Sequence of chain 1.A:
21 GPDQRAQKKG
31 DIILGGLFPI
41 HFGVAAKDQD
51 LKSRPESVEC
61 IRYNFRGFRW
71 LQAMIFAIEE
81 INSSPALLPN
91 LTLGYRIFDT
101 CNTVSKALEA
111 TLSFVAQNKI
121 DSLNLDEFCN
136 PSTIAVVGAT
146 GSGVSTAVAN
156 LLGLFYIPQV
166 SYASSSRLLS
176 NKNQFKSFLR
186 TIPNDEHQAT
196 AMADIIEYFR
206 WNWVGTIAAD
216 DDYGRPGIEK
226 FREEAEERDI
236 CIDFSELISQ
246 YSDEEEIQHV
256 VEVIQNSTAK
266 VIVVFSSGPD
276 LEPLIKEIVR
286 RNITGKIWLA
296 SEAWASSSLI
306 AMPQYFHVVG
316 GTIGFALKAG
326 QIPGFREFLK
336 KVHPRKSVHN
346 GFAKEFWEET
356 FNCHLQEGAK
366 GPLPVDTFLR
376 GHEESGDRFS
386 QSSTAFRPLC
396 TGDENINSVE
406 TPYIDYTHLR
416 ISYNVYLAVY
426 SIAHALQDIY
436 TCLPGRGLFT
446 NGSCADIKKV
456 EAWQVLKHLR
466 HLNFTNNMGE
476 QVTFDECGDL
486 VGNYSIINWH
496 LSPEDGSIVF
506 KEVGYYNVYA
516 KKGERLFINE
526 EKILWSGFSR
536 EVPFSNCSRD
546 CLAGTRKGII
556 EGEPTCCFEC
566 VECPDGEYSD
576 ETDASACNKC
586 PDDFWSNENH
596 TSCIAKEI

Binding-site contacts:
Ligand atom C4 contacts residue ASN446 of chain 2.A at 4.2 Å.
Ligand atom C7 contacts residue ASN446 of chain 2.A at 3.4 Å.
Ligand atom C3 contacts residue ASN446 of chain 2.A at 3.7 Å.
Ligand atom O6 contacts residue LYS52 of chain 1.A at 4.5 Å.
Ligand atom C2 contacts residue ASN446 of chain 2.A at 2.4 Å.
Ligand atom O5 contacts residue LYS52 of chain 1.A at 4.4 Å.
Ligand atom O5 contacts residue ASN446 of chain 2.A at 2.4 Å (h-bond).
Ligand atom N2 contacts residue ASN446 of chain 2.A at 2.8 Å (h-bond).
Ligand atom C1 contacts residue ASN446 of chain 2.A at 1.4 Å.
Ligand atom O7 contacts residue ASN446 of chain 2.A at 4.0 Å.
Ligand atom C8 contacts residue ASN446 of chain 2.A at 4.2 Å.
Ligand atom C5 contacts residue LYS52 of chain 1.A at 3.5 Å.
Ligand atom C1 contacts residue THR445 of chain 2.A at 4.1 Å.
Ligand atom C6 contacts residue LYS52 of chain 1.A at 3.2 Å.
Ligand atom C5 contacts residue ASN446 of chain 2.A at 3.6 Å.

This protein binds this small molecule.
Small molecule (SMILES): CC(=O)N[C@@H]1[C@@H](O)[C@H](O)[C@@H](CO)O[C@H]1O

Sequence of chain 2.A:
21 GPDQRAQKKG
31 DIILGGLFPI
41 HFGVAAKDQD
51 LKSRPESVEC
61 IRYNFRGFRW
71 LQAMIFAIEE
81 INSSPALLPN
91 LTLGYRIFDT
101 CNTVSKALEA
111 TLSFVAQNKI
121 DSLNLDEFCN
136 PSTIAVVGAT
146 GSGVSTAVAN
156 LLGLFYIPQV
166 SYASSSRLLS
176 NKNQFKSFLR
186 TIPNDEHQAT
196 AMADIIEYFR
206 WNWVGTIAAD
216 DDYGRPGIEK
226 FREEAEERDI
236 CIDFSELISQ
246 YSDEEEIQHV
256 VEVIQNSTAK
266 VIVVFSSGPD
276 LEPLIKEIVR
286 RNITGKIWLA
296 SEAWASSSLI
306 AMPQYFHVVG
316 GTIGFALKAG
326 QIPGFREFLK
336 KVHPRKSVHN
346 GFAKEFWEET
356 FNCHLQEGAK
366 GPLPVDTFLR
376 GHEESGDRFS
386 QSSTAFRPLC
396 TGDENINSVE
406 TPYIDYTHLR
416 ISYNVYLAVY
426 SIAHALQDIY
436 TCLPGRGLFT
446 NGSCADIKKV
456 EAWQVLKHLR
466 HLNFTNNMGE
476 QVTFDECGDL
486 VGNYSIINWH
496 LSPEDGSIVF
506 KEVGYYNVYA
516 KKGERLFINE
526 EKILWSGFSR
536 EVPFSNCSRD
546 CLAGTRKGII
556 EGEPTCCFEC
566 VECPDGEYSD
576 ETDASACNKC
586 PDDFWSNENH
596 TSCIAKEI